Sequence of chain 2.G:
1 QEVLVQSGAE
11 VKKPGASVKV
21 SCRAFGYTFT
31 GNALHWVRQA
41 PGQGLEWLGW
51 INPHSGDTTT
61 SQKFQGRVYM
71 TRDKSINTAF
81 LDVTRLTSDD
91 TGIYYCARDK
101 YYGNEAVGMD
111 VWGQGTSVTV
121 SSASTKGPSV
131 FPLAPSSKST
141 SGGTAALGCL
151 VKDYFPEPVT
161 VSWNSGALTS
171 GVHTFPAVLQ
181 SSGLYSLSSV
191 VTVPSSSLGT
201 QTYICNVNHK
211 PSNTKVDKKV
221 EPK

Sequence of chain 2.C:
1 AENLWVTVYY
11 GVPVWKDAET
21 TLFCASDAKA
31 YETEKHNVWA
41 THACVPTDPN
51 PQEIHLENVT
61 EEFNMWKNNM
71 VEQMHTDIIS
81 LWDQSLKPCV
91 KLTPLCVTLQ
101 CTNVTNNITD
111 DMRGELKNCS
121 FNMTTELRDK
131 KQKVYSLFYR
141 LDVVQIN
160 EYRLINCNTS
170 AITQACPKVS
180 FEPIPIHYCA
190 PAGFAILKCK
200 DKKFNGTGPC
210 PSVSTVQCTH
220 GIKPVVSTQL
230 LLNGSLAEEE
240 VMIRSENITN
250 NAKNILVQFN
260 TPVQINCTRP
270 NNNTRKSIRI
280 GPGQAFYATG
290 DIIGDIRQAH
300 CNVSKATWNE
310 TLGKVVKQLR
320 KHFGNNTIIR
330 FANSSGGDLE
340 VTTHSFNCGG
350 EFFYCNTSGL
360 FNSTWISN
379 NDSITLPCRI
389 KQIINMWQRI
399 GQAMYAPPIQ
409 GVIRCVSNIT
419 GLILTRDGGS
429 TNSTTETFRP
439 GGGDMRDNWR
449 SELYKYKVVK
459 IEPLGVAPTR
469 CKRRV

Binding-site contacts:
Ligand atom C7 contacts residue SER17 of chain 2.H at 4.3 Å.
Ligand atom C4 contacts residue SER67 of chain 2.I at 4.0 Å.
Ligand atom C5 contacts residue TYR50 of chain 2.I at 4.2 Å (hydrophobic).
Ligand atom O4 contacts residue SER67 of chain 2.I at 2.7 Å (h-bond).
Ligand atom C5 contacts residue SER67 of chain 2.I at 4.5 Å.
Ligand atom O4 contacts residue TYR102 of chain 2.G at 4.1 Å.
Ligand atom C1 contacts residue ASN58 of chain 2.C at 1.4 Å.
Ligand atom C6 contacts residue TYR50 of chain 2.I at 4.3 Å (hydrophobic).
Ligand atom C4 contacts residue TYR50 of chain 2.I at 4.5 Å (hydrophobic).
Ligand atom C3 contacts residue TYR102 of chain 2.G at 4.0 Å (hydrophobic).
Ligand atom C5 contacts residue ASN58 of chain 2.C at 3.6 Å.
Ligand atom N2 contacts residue ASN58 of chain 2.C at 3.1 Å (h-bond).
Ligand atom O5 contacts residue ASN58 of chain 2.C at 2.3 Å (h-bond).
Ligand atom O4 contacts residue ASN31 of chain 2.I at 4.3 Å.
Ligand atom C2 contacts residue ASN31 of chain 2.I at 4.3 Å.
Ligand atom O7 contacts residue ASN58 of chain 2.C at 3.4 Å (h-bond).
Ligand atom O3 contacts residue TYR50 of chain 2.I at 3.5 Å.
Ligand atom C7 contacts residue GLU57 of chain 2.C at 4.0 Å.
Ligand atom O2 contacts residue ASN31 of chain 2.I at 4.3 Å.
Ligand atom O5 contacts residue TYR102 of chain 2.G at 4.1 Å.
Ligand atom C4 contacts residue ASN58 of chain 2.C at 4.2 Å.
Ligand atom O5 contacts residue TYR50 of chain 2.I at 4.0 Å.
Ligand atom C2 contacts residue ASN58 of chain 2.C at 2.6 Å.
Ligand atom N2 contacts residue TYR49 of chain 2.I at 4.5 Å.
Ligand atom C3 contacts residue ASN58 of chain 2.C at 3.9 Å.
Ligand atom C1 contacts residue TYR50 of chain 2.I at 4.0 Å (hydrophobic).
Ligand atom N2 contacts residue GLU57 of chain 2.C at 4.1 Å.
Ligand atom O3 contacts residue ASN31 of chain 2.I at 3.6 Å.
Ligand atom C8 contacts residue GLU57 of chain 2.C at 3.5 Å.
Ligand atom C1 contacts residue TYR102 of chain 2.G at 4.3 Å (hydrophobic).
Ligand atom C3 contacts residue ASN31 of chain 2.I at 3.9 Å.
Ligand atom C7 contacts residue ASN58 of chain 2.C at 3.5 Å.
Ligand atom C6 contacts residue TYR102 of chain 2.G at 4.2 Å (hydrophobic).
Ligand atom C2 contacts residue TYR102 of chain 2.G at 4.0 Å (hydrophobic).
Ligand atom O7 contacts residue SER17 of chain 2.H at 3.2 Å (h-bond).
Ligand atom O3 contacts residue TYR102 of chain 2.G at 3.3 Å.
Ligand atom C4 contacts residue TYR102 of chain 2.G at 4.1 Å (hydrophobic).

Sequence of chain 2.H:
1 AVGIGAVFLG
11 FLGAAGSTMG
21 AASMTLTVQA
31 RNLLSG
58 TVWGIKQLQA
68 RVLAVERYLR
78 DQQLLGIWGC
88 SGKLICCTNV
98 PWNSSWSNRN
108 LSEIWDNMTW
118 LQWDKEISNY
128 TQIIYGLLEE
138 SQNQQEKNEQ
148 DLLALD

The protein below binds the small molecule below.
Small molecule (SMILES): CC(=O)N[C@H]1[C@H](O[C@H]2[C@H](O)[C@@H](NC(C)=O)CO[C@@H]2CO)O[C@H](CO)[C@@H](O[C@@H]2O[C@H](CO[C@H]3O[C@H](CO[C@H]4O[C@H](CO)[C@@H](O)[C@H](O)[C@@H]4O)[C@@H](O)[C@H](O[C@H]4O[C@H](CO)[C@@H](O)[C@H](O)[C@@H]4O)[C@@H]3O)[C@@H](O)[C@H](O[C@H]3O[C@H](CO)[C@@H](O)[C@H](O)[C@@H]3O)[C@@H]2O)[C@@H]1O

Sequence of chain 2.I:
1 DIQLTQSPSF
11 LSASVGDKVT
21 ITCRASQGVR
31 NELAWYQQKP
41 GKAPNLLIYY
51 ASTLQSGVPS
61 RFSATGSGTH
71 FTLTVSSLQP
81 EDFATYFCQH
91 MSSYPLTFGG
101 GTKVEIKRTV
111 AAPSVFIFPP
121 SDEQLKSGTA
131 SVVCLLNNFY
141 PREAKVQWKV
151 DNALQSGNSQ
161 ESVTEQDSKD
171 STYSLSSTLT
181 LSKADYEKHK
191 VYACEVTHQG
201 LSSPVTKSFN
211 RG